Sequence of chain 32.L:
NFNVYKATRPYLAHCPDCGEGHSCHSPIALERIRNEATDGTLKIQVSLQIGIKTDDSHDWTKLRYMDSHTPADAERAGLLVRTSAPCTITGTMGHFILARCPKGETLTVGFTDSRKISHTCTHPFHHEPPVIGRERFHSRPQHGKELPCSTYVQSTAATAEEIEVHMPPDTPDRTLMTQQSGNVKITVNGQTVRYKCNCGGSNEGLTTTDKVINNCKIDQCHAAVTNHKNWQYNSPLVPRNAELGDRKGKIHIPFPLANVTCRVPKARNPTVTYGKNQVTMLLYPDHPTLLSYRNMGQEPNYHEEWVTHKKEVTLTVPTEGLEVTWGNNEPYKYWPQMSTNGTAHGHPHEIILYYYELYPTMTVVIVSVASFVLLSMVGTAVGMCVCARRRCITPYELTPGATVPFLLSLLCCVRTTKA

Sequence of chain 32.K:
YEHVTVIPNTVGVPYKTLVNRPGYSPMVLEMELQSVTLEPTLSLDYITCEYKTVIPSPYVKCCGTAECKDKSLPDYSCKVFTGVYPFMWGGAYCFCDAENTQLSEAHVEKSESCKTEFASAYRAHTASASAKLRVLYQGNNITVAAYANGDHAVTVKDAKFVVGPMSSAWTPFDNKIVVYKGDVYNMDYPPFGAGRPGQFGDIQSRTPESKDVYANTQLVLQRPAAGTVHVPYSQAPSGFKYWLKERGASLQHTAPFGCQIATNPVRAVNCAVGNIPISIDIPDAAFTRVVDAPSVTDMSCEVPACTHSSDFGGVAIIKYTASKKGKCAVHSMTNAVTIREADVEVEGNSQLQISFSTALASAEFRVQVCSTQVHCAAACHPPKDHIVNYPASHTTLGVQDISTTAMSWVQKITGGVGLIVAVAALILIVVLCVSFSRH

Binding-site contacts:
Ligand atom C8 contacts residue ASN259 of chain 32.L at 4.4 Å.
Ligand atom C3 contacts residue ASN259 of chain 32.L at 3.8 Å.
Ligand atom C1 contacts residue ASN259 of chain 32.L at 1.4 Å.
Ligand atom N2 contacts residue ASN259 of chain 32.L at 2.9 Å (h-bond).
Ligand atom O6 contacts residue ASN259 of chain 32.L at 4.2 Å.
Ligand atom O5 contacts residue ASN259 of chain 32.L at 2.3 Å (h-bond).
Ligand atom C4 contacts residue ASN259 of chain 32.L at 4.2 Å.
Ligand atom O7 contacts residue THR116 of chain 32.K at 3.9 Å.
Ligand atom C7 contacts residue ASN259 of chain 32.L at 3.1 Å.
Ligand atom C8 contacts residue LYS181 of chain 32.K at 4.3 Å.
Ligand atom O7 contacts residue ASN259 of chain 32.L at 2.9 Å (h-bond).
Ligand atom O7 contacts residue LYS181 of chain 32.K at 4.3 Å.
Ligand atom C2 contacts residue ASN259 of chain 32.L at 2.4 Å.
Ligand atom C5 contacts residue ASN259 of chain 32.L at 3.7 Å.

This small molecule binds to this protein.
Small molecule (SMILES): CC(=O)N[C@@H]1[C@@H](O)[C@H](O)[C@@H](CO)O[C@H]1O